The small molecule below binds the protein below.
Small molecule (SMILES): COc1ccc(Cc2cc(-c3sc(C)nc3C)[nH]n2)cc1

Binding-site contacts:
Ligand atom C18 contacts residue HIS141 of chain 1.V at 4.0 Å.
Ligand atom N03 contacts residue ALA117 of chain 1.V at 3.7 Å.
Ligand atom C09 contacts residue ILE90 of chain 1.V at 3.6 Å (hydrophobic).
Ligand atom C19 contacts residue ALA117 of chain 1.V at 3.9 Å (hydrophobic).
Ligand atom C13 contacts residue TRP142 of chain 1.V at 3.7 Å (hydrophobic).
Ligand atom N08 contacts residue GLY65 of chain 1.V at 3.6 Å.
Ligand atom N06 contacts residue ILE90 of chain 1.V at 3.2 Å (h-bond).
Ligand atom C14 contacts residue ILE90 of chain 1.V at 3.8 Å (hydrophobic).
Ligand atom C07 contacts residue TRP142 of chain 1.V at 3.8 Å (hydrophobic).
Ligand atom C04 contacts residue ILE90 of chain 1.V at 3.8 Å (hydrophobic).
Ligand atom C15 contacts residue ASP140 of chain 1.V at 3.8 Å.
Ligand atom C19 contacts residue SER118 of chain 1.V at 3.7 Å.
Ligand atom C10 contacts residue GLY65 of chain 1.V at 4.0 Å.
Ligand atom C14 contacts residue MET88 of chain 1.V at 3.6 Å (hydrophobic).
Ligand atom C10 contacts residue GLU89 of chain 1.V at 4.1 Å.
Ligand atom C04 contacts residue HIS141 of chain 1.V at 4.1 Å.
Ligand atom C02 contacts residue ILE90 of chain 1.V at 3.7 Å (hydrophobic).
Ligand atom C19 contacts residue GLN119 of chain 1.V at 3.3 Å.
Ligand atom N06 contacts residue GLU89 of chain 1.V at 3.4 Å (salt-bridge).
Ligand atom S05 contacts residue TRP142 of chain 1.V at 3.4 Å.
Ligand atom N03 contacts residue HIS141 of chain 1.V at 4.0 Å.
Ligand atom C07 contacts residue HIS141 of chain 1.V at 3.5 Å.
Ligand atom S05 contacts residue ILE90 of chain 1.V at 3.7 Å.
Ligand atom N03 contacts residue SER118 of chain 1.V at 3.1 Å (h-bond).
Ligand atom N06 contacts residue GLY65 of chain 1.V at 3.7 Å.
Ligand atom C17 contacts residue TRP142 of chain 1.V at 3.8 Å (hydrophobic).
Ligand atom C16 contacts residue TRP142 of chain 1.V at 3.9 Å (hydrophobic).
Ligand atom C19 contacts residue ILE90 of chain 1.V at 4.0 Å (hydrophobic).
Ligand atom C02 contacts residue HIS141 of chain 1.V at 3.6 Å.
Ligand atom C15 contacts residue HIS141 of chain 1.V at 3.9 Å.
Ligand atom C14 contacts residue GLY116 of chain 1.V at 3.7 Å.
Ligand atom N03 contacts residue ILE90 of chain 1.V at 3.9 Å.
Ligand atom C14 contacts residue GLU89 of chain 1.V at 4.0 Å.
Ligand atom C01 contacts residue HIS141 of chain 1.V at 3.6 Å.
Ligand atom C09 contacts residue SER118 of chain 1.V at 3.9 Å.
Ligand atom C19 contacts residue TRP142 of chain 1.V at 3.8 Å (hydrophobic).
Ligand atom N08 contacts residue GLU89 of chain 1.V at 2.9 Å (salt-bridge).
Ligand atom N08 contacts residue ILE90 of chain 1.V at 4.0 Å.
Ligand atom C01 contacts residue ILE90 of chain 1.V at 3.7 Å (hydrophobic).
Ligand atom C18 contacts residue TRP142 of chain 1.V at 3.9 Å (hydrophobic).

Sequence of chain 1.V:
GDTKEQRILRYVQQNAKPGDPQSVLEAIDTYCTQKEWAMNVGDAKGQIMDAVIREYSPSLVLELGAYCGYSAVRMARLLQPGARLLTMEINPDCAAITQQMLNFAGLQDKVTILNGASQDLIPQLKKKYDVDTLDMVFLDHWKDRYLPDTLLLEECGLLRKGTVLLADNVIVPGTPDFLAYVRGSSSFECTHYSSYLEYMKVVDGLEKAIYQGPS